The protein below binds the small molecule below.
Small molecule (SMILES): CC(=O)N[C@@H]1[C@@H](O)[C@H](O)[C@@H](CO)O[C@H]1O

Sequence of chain 1.A:
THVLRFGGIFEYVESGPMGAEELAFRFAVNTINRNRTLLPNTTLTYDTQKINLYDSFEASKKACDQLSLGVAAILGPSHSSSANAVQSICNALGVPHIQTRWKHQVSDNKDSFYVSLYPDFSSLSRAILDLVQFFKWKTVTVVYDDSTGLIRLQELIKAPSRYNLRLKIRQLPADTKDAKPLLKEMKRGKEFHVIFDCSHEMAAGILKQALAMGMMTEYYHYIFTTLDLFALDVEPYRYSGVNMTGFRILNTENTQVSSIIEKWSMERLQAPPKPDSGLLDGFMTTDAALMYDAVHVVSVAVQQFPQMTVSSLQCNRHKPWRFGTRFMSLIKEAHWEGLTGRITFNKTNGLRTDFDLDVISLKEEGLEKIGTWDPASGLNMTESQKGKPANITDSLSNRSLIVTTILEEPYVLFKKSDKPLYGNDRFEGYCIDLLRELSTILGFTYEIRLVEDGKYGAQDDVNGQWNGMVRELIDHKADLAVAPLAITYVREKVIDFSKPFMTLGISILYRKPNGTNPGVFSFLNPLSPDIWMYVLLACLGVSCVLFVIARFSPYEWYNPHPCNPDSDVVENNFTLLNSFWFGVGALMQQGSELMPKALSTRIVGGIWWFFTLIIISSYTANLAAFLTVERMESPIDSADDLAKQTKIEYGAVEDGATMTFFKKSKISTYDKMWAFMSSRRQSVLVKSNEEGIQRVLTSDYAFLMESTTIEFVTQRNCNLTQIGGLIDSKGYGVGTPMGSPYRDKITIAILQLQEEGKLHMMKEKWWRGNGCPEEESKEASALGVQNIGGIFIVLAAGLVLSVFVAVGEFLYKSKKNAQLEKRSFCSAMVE

Binding-site contacts:
Ligand atom C5 contacts residue ASN412 of chain 1.A at 3.7 Å.
Ligand atom C1 contacts residue ASN412 of chain 1.A at 1.8 Å.
Ligand atom C8 contacts residue SER409 of chain 1.A at 4.2 Å.
Ligand atom O7 contacts residue ASN412 of chain 1.A at 4.1 Å.
Ligand atom C4 contacts residue ASN412 of chain 1.A at 4.5 Å.
Ligand atom C8 contacts residue ASN412 of chain 1.A at 4.2 Å.
Ligand atom C2 contacts residue ASN412 of chain 1.A at 3.1 Å.
Ligand atom O5 contacts residue ASN412 of chain 1.A at 2.3 Å (h-bond).
Ligand atom C7 contacts residue ASN412 of chain 1.A at 3.8 Å.
Ligand atom C3 contacts residue ASN412 of chain 1.A at 4.3 Å.
Ligand atom N2 contacts residue ASN412 of chain 1.A at 3.5 Å (h-bond).